The protein below binds the small molecule below.
Small molecule (SMILES): CC(=O)N[C@@H]1[C@@H](O)[C@H](O)[C@@H](CO)O[C@H]1O

Binding-site contacts:
Ligand atom C7 contacts residue ASN53 of chain 1.E at 3.6 Å.
Ligand atom C4 contacts residue ASN53 of chain 1.E at 4.3 Å.
Ligand atom N2 contacts residue ASN53 of chain 1.E at 2.9 Å (h-bond).
Ligand atom C5 contacts residue ASN53 of chain 1.E at 3.7 Å.
Ligand atom C3 contacts residue ASN53 of chain 1.E at 3.8 Å.
Ligand atom C2 contacts residue ASN53 of chain 1.E at 2.5 Å.
Ligand atom O5 contacts residue ASN53 of chain 1.E at 2.4 Å (h-bond).
Ligand atom O7 contacts residue ASN53 of chain 1.E at 4.4 Å.
Ligand atom C8 contacts residue ASN53 of chain 1.E at 4.2 Å.
Ligand atom C1 contacts residue ASN53 of chain 1.E at 1.4 Å.
Ligand atom N2 contacts residue LEU46 of chain 1.E at 4.4 Å.

Sequence of chain 1.E:
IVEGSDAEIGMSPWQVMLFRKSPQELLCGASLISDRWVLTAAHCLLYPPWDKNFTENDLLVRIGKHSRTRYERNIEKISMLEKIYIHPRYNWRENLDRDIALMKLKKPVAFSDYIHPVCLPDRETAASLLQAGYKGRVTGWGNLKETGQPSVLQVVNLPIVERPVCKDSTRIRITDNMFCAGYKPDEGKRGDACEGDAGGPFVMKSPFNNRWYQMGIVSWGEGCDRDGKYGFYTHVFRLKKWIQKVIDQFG